Binding-site contacts:
Ligand atom C3 contacts residue ARG95 of chain 1.C at 3.9 Å.
Ligand atom O1B contacts residue ARG104 of chain 1.C at 2.8 Å (salt-bridge).
Ligand atom C1 contacts residue ARG104 of chain 1.C at 3.7 Å.
Ligand atom N5 contacts residue ASN275 of chain 1.A at 3.5 Å (h-bond).
Ligand atom C4 contacts residue ASP91 of chain 1.C at 3.3 Å.
Ligand atom O6 contacts residue ASP91 of chain 1.C at 3.3 Å.
Ligand atom O3 contacts residue GLY282 of chain 1.A at 3.4 Å.
Ligand atom C11 contacts residue PRO231 of chain 1.C at 4.0 Å (hydrophobic).
Ligand atom C4 contacts residue ARG104 of chain 1.C at 4.0 Å.
Ligand atom C3 contacts residue ARG104 of chain 1.C at 3.9 Å.
Ligand atom C11 contacts residue ILE233 of chain 1.C at 3.8 Å (hydrophobic).
Ligand atom C10 contacts residue PRO231 of chain 1.C at 3.9 Å (hydrophobic).
Ligand atom C3 contacts residue ASP232 of chain 1.C at 4.1 Å.
Ligand atom C3 contacts residue PRO274 of chain 1.A at 3.8 Å (hydrophobic).
Ligand atom C4 contacts residue PRO231 of chain 1.C at 3.4 Å (hydrophobic).
Ligand atom C3 contacts residue PRO274 of chain 1.A at 4.1 Å (hydrophobic).
Ligand atom O6 contacts residue PRO274 of chain 1.A at 3.7 Å.
Ligand atom C11 contacts residue ASP232 of chain 1.C at 3.8 Å.
Ligand atom O4 contacts residue ASP91 of chain 1.C at 2.8 Å (salt-bridge).
Ligand atom O4 contacts residue ASP232 of chain 1.C at 2.8 Å (salt-bridge).
Ligand atom O4 contacts residue PRO231 of chain 1.C at 3.8 Å.
Ligand atom C10 contacts residue ASN275 of chain 1.A at 3.2 Å.
Ligand atom O4 contacts residue ASN275 of chain 1.A at 3.0 Å (h-bond).
Ligand atom C4 contacts residue ASN275 of chain 1.A at 3.8 Å.
Ligand atom C5 contacts residue ASN275 of chain 1.A at 3.5 Å.
Ligand atom C5 contacts residue PRO274 of chain 1.A at 3.9 Å (hydrophobic).
Ligand atom O10 contacts residue ARG270 of chain 1.A at 4.0 Å.
Ligand atom O7 contacts residue PRO274 of chain 1.A at 3.4 Å.
Ligand atom O7 contacts residue SER180 of chain 1.C at 3.7 Å.
Ligand atom O3 contacts residue PRO274 of chain 1.A at 3.9 Å.
Ligand atom C4 contacts residue ASP232 of chain 1.C at 3.5 Å.
Ligand atom C6 contacts residue PRO231 of chain 1.C at 4.0 Å (hydrophobic).
Ligand atom O4 contacts residue ARG95 of chain 1.C at 3.6 Å.
Ligand atom C5 contacts residue PRO231 of chain 1.C at 3.6 Å (hydrophobic).
Ligand atom C4 contacts residue PRO274 of chain 1.A at 4.0 Å (hydrophobic).
Ligand atom O10 contacts residue ASN275 of chain 1.A at 2.9 Å (h-bond).
Ligand atom O3 contacts residue ASP91 of chain 1.C at 4.0 Å.
Ligand atom N5 contacts residue PRO231 of chain 1.C at 2.9 Å (h-bond).
Ligand atom C6 contacts residue ASP91 of chain 1.C at 3.9 Å.
Ligand atom C11 contacts residue GLY234 of chain 1.C at 3.9 Å.

Sequence of chain 1.C:
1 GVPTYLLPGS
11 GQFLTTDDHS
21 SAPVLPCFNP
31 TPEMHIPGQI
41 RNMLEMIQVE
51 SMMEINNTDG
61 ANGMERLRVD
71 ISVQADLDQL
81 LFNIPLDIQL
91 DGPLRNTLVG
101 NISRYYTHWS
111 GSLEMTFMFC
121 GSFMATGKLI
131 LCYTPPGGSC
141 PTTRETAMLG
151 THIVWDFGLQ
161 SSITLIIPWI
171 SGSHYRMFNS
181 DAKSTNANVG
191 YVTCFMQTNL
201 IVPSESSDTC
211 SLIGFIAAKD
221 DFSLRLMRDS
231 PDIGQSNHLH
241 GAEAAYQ

Sequence of chain 1.A:
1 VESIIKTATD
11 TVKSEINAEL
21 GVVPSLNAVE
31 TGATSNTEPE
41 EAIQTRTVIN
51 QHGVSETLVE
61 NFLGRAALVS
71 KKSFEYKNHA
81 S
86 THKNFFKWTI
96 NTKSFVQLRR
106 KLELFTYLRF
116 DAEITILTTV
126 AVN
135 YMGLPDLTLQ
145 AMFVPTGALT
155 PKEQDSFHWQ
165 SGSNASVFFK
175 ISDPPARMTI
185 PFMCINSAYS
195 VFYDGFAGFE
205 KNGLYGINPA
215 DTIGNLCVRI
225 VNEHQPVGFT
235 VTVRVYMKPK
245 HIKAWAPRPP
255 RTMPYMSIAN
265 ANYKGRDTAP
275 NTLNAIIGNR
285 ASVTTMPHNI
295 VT

The small molecule below binds the protein below.
Small molecule (SMILES): CC(=O)N[C@@H]1[C@@H](O)[C@H](O[C@@H]2O[C@H](CO[C@]3(C(=O)O)C[C@H](O)[C@@H](NC(C)=O)[C@H]([C@H](O)[C@H](O)CO)O3)[C@H](O)[C@H](O)[C@H]2O)[C@@H](CO)O[C@H]1O